The small molecule below binds the protein below.
Small molecule (SMILES): O[C@H](c1ccccc1)[C@H](O)c1ccccc1

Binding-site contacts:
Ligand atom C4 contacts residue ASP105 of chain 1.C at 3.0 Å.
Ligand atom C3 contacts residue ASP105 of chain 1.C at 2.5 Å.
Ligand atom C13 contacts residue VAL151 of chain 1.C at 3.7 Å (hydrophobic).
Ligand atom C11 contacts residue GLN129 of chain 1.C at 3.3 Å.
Ligand atom O1 contacts residue TYR215 of chain 1.C at 2.8 Å (h-bond).
Ligand atom C7 contacts residue PHE179 of chain 1.C at 1.2 Å (hydrophobic).
Ligand atom C6 contacts residue HIS183 of chain 1.C at 3.6 Å.
Ligand atom C2 contacts residue TYR215 of chain 1.C at 3.6 Å (hydrophobic).
Ligand atom C14 contacts residue HIS153 of chain 1.C at 3.1 Å.
Ligand atom O1 contacts residue PHE154 of chain 1.C at 3.5 Å.
Ligand atom C9 contacts residue ASP105 of chain 1.C at 3.0 Å.
Ligand atom C8 contacts residue PHE179 of chain 1.C at 2.5 Å (hydrophobic).
Ligand atom C5 contacts residue HIS183 of chain 1.C at 3.4 Å.
Ligand atom C11 contacts residue MET248 of chain 1.C at 3.5 Å (hydrophobic).
Ligand atom O1 contacts residue ASP105 of chain 1.C at 3.5 Å (salt-bridge).
Ligand atom C4 contacts residue HIS273 of chain 1.C at 3.0 Å.
Ligand atom C1 contacts residue ASP105 of chain 1.C at 2.4 Å.
Ligand atom C7 contacts residue PHE39 of chain 1.C at 3.4 Å (hydrophobic).
Ligand atom C4 contacts residue PHE179 of chain 1.C at 3.7 Å (hydrophobic).
Ligand atom O1 contacts residue HIS153 of chain 1.C at 2.8 Å (h-bond).
Ligand atom C10 contacts residue HIS273 of chain 1.C at 3.5 Å.
Ligand atom C8 contacts residue HIS153 of chain 1.C at 3.6 Å.
Ligand atom C3 contacts residue PHE179 of chain 1.C at 3.6 Å (hydrophobic).
Ligand atom C10 contacts residue ASP105 of chain 1.C at 3.1 Å.
Ligand atom C10 contacts residue GLN129 of chain 1.C at 3.2 Å.
Ligand atom C10 contacts residue ALA130 of chain 1.C at 3.6 Å (hydrophobic).
Ligand atom C13 contacts residue HIS153 of chain 1.C at 3.7 Å.
Ligand atom C2 contacts residue ASP105 of chain 1.C at 1.4 Å.
Ligand atom C8 contacts residue ASP105 of chain 1.C at 3.6 Å.
Ligand atom C13 contacts residue LEU150 of chain 1.C at 3.4 Å (hydrophobic).
Ligand atom C12 contacts residue MET248 of chain 1.C at 3.4 Å (hydrophobic).
Ligand atom C3 contacts residue HIS273 of chain 1.C at 3.7 Å.
Ligand atom C1 contacts residue TYR215 of chain 1.C at 3.6 Å (hydrophobic).
Ligand atom C11 contacts residue ALA130 of chain 1.C at 3.7 Å (hydrophobic).
Ligand atom C8 contacts residue PHE39 of chain 1.C at 3.4 Å (hydrophobic).
Ligand atom C8 contacts residue TYR215 of chain 1.C at 3.5 Å (hydrophobic).
Ligand atom C5 contacts residue HIS273 of chain 1.C at 3.6 Å.
Ligand atom C6 contacts residue PHE179 of chain 1.C at 1.7 Å (hydrophobic).
Ligand atom C11 contacts residue HIS273 of chain 1.C at 3.7 Å.
Ligand atom C5 contacts residue PHE179 of chain 1.C at 3.0 Å (hydrophobic).

Sequence of chain 1.C:
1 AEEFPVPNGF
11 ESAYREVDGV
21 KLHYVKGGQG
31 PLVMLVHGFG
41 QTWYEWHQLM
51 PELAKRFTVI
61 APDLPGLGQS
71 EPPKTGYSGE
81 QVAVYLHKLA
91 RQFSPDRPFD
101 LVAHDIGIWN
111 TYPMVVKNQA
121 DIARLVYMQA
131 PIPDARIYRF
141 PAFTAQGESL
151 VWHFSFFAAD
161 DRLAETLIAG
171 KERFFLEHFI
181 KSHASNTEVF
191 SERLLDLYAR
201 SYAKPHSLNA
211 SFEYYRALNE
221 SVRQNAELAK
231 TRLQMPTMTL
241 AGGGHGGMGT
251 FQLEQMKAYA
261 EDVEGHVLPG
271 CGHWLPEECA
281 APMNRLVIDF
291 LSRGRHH